This small molecule binds to this protein.
Small molecule (SMILES): c1ccc(-c2ncc(-c3cc[nH]n3)s2)cc1

Sequence of chain 1.B:
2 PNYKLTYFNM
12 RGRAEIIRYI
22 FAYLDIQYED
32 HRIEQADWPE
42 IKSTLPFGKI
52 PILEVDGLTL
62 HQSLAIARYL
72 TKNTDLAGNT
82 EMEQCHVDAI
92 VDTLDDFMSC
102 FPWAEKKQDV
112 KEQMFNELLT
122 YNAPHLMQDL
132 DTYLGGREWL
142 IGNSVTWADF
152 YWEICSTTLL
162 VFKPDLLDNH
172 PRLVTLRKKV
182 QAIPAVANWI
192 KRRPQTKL

Binding-site contacts:
Ligand atom C4 contacts residue TRP104 of chain 1.B at 3.6 Å (hydrophobic).
Ligand atom C17 contacts residue ARG14 of chain 1.B at 3.7 Å.
Ligand atom C12 contacts residue GLY13 of chain 1.B at 3.8 Å.
Ligand atom C2 contacts residue TRP104 of chain 1.B at 3.5 Å (hydrophobic).
Ligand atom C1 contacts residue TRP104 of chain 1.B at 3.7 Å (hydrophobic).
Ligand atom C15 contacts residue CYS156 of chain 1.B at 4.2 Å (hydrophobic).
Ligand atom C13 contacts residue ARG14 of chain 1.B at 4.1 Å.
Ligand atom C18 contacts residue TRP104 of chain 1.B at 4.2 Å (hydrophobic).
Ligand atom C2 contacts residue MET11 of chain 1.B at 3.6 Å (hydrophobic).
Ligand atom C17 contacts residue MET99 of chain 1.B at 3.4 Å (hydrophobic).
Ligand atom N10 contacts residue MET11 of chain 1.B at 4.0 Å.
Ligand atom S3 contacts residue TRP104 of chain 1.B at 3.6 Å.
Ligand atom C1 contacts residue MET11 of chain 1.B at 3.6 Å (hydrophobic).
Ligand atom C6 contacts residue MET11 of chain 1.B at 3.9 Å (hydrophobic).
Ligand atom S3 contacts residue GSH1 of chain 1.G at 3.7 Å.
Ligand atom N6 contacts residue GSH1 of chain 1.G at 3.3 Å (h-bond).
Ligand atom C16 contacts residue TYR152 of chain 1.B at 3.2 Å (hydrophobic).
Ligand atom C15 contacts residue MET99 of chain 1.B at 3.9 Å (hydrophobic).
Ligand atom C16 contacts residue MET99 of chain 1.B at 3.6 Å (hydrophobic).
Ligand atom N6 contacts residue MET11 of chain 1.B at 3.8 Å.
Ligand atom S3 contacts residue TYR8 of chain 1.B at 4.1 Å.
Ligand atom C14 contacts residue GLY13 of chain 1.B at 3.8 Å.
Ligand atom C3 contacts residue TRP104 of chain 1.B at 3.5 Å (hydrophobic).
Ligand atom C12 contacts residue TRP104 of chain 1.B at 3.7 Å (hydrophobic).
Ligand atom N11 contacts residue TRP104 of chain 1.B at 3.8 Å.
Ligand atom C1 contacts residue LEU199 of chain 1.B at 4.1 Å (hydrophobic).
Ligand atom N6 contacts residue TRP104 of chain 1.B at 3.6 Å.
Ligand atom C18 contacts residue MET99 of chain 1.B at 4.1 Å (hydrophobic).
Ligand atom C14 contacts residue MET99 of chain 1.B at 4.0 Å (hydrophobic).
Ligand atom C6 contacts residue TRP104 of chain 1.B at 3.8 Å (hydrophobic).
Ligand atom N10 contacts residue TRP104 of chain 1.B at 3.8 Å.
Ligand atom C4 contacts residue GLY13 of chain 1.B at 4.0 Å.
Ligand atom C17 contacts residue TYR152 of chain 1.B at 3.6 Å (hydrophobic).
Ligand atom C16 contacts residue CYS156 of chain 1.B at 4.0 Å (hydrophobic).
Ligand atom C13 contacts residue GLY13 of chain 1.B at 4.1 Å.
Ligand atom C18 contacts residue ARG14 of chain 1.B at 3.6 Å.
Ligand atom N11 contacts residue GLY13 of chain 1.B at 3.6 Å.
Ligand atom C13 contacts residue TRP104 of chain 1.B at 4.1 Å (hydrophobic).
Ligand atom C17 contacts residue ASP96 of chain 1.B at 4.1 Å.
Ligand atom C15 contacts residue GLY13 of chain 1.B at 4.1 Å.